The small molecule below binds the protein below.
Small molecule (SMILES): CCN1CCN(Cc2cc(NC(=O)c3cccc4cc(-c5ccc(/C=C6\SC(=O)NC6=O)o5)ccc34)cc(C(F)(F)F)c2)CC1

Sequence of chain 1.A:
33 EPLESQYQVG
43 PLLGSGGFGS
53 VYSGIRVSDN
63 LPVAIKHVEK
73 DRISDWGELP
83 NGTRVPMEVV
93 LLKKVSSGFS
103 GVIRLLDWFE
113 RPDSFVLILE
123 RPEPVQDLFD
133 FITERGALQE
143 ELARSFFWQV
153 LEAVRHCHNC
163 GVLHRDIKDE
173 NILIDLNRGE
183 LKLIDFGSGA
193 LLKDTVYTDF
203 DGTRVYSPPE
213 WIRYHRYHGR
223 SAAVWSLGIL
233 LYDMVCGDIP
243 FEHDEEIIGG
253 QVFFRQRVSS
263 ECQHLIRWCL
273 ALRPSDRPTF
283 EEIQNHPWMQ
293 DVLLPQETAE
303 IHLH

Binding-site contacts:
Ligand atom CAX contacts residue VAL127 of chain 1.A at 4.0 Å (hydrophobic).
Ligand atom CAG contacts residue LEU175 of chain 1.A at 3.7 Å (hydrophobic).
Ligand atom CAN contacts residue ILE186 of chain 1.A at 3.9 Å (hydrophobic).
Ligand atom CAG contacts residue ALA66 of chain 1.A at 4.0 Å (hydrophobic).
Ligand atom OAR contacts residue LEU121 of chain 1.A at 3.6 Å.
Ligand atom CAP contacts residue ASP187 of chain 1.A at 4.1 Å.
Ligand atom NAO contacts residue LYS68 of chain 1.A at 3.0 Å (salt-bridge).
Ligand atom OAS contacts residue LYS68 of chain 1.A at 3.4 Å (salt-bridge).
Ligand atom CAH contacts residue ALA66 of chain 1.A at 3.6 Å (hydrophobic).
Ligand atom CAN contacts residue LEU121 of chain 1.A at 3.8 Å (hydrophobic).
Ligand atom CAU contacts residue LEU45 of chain 1.A at 4.0 Å (hydrophobic).
Ligand atom SAQ contacts residue VAL53 of chain 1.A at 4.0 Å.
Ligand atom CAH contacts residue LEU175 of chain 1.A at 3.5 Å (hydrophobic).
Ligand atom SAQ contacts residue ILE186 of chain 1.A at 3.9 Å.
Ligand atom CAE contacts residue LEU45 of chain 1.A at 3.8 Å (hydrophobic).
Ligand atom CAP contacts residue LYS68 of chain 1.A at 3.6 Å.
Ligand atom CAF contacts residue LEU45 of chain 1.A at 3.6 Å (hydrophobic).
Ligand atom CAI contacts residue ALA66 of chain 1.A at 3.6 Å (hydrophobic).
Ligand atom NAO contacts residue ASP187 of chain 1.A at 3.4 Å.
Ligand atom CAH contacts residue GLU122 of chain 1.A at 3.8 Å.
Ligand atom CAA contacts residue LEU45 of chain 1.A at 3.9 Å (hydrophobic).
Ligand atom CAL contacts residue LEU121 of chain 1.A at 3.5 Å (hydrophobic).
Ligand atom CAN contacts residue ASP187 of chain 1.A at 3.5 Å.
Ligand atom CAV contacts residue LEU45 of chain 1.A at 3.7 Å (hydrophobic).
Ligand atom CAM contacts residue LEU121 of chain 1.A at 3.7 Å (hydrophobic).
Ligand atom OAR contacts residue ASP187 of chain 1.A at 3.2 Å (salt-bridge).
Ligand atom OAS contacts residue ASP187 of chain 1.A at 3.9 Å.
Ligand atom CAI contacts residue ILE105 of chain 1.A at 3.9 Å (hydrophobic).
Ligand atom OAS contacts residue VAL53 of chain 1.A at 4.0 Å.
Ligand atom CAJ contacts residue ALA66 of chain 1.A at 4.0 Å (hydrophobic).
Ligand atom NAZ contacts residue VAL127 of chain 1.A at 3.9 Å.
Ligand atom OAR contacts residue ILE186 of chain 1.A at 4.0 Å.
Ligand atom CAI contacts residue GLU122 of chain 1.A at 3.3 Å.
Ligand atom CAA contacts residue VAL127 of chain 1.A at 3.6 Å (hydrophobic).
Ligand atom OAY contacts residue VAL127 of chain 1.A at 3.6 Å.
Ligand atom CAI contacts residue LEU175 of chain 1.A at 3.9 Å (hydrophobic).
Ligand atom CAL contacts residue ILE186 of chain 1.A at 3.9 Å (hydrophobic).
Ligand atom CAM contacts residue ILE186 of chain 1.A at 4.0 Å (hydrophobic).
Ligand atom CAE contacts residue LEU175 of chain 1.A at 4.0 Å (hydrophobic).
Ligand atom OAS contacts residue PHE50 of chain 1.A at 3.3 Å.